Binding-site contacts:
Ligand atom O6 contacts residue GLU441 of chain 1.B at 3.5 Å (salt-bridge).
Ligand atom O1 contacts residue GLN304 of chain 1.B at 3.4 Å (h-bond).
Ligand atom O1 contacts residue ASP300 of chain 1.B at 3.6 Å.
Ligand atom O3 contacts residue GLN304 of chain 1.B at 3.0 Å (h-bond).
Ligand atom O4 contacts residue ARG382 of chain 1.B at 3.3 Å.
Ligand atom O4 contacts residue HIS287 of chain 1.B at 3.0 Å (h-bond).
Ligand atom C4 contacts residue TYR415 of chain 1.B at 4.1 Å (hydrophobic).
Ligand atom C2 contacts residue UDP1 of chain 1.R at 3.9 Å.
Ligand atom O1 contacts residue THR301 of chain 1.B at 3.2 Å.
Ligand atom O6 contacts residue ALA439 of chain 1.B at 3.9 Å.
Ligand atom O1 contacts residue GLY302 of chain 1.B at 2.3 Å (h-bond).
Ligand atom O6 contacts residue TYR415 of chain 1.B at 4.1 Å.
Ligand atom O2 contacts residue GLY303 of chain 1.B at 3.7 Å.
Ligand atom C6 contacts residue ARG580 of chain 1.B at 3.1 Å.
Ligand atom O5 contacts residue UDP1 of chain 1.R at 3.5 Å (h-bond).
Ligand atom C1 contacts residue GLY303 of chain 1.B at 4.2 Å.
Ligand atom O1 contacts residue ARG580 of chain 1.B at 4.2 Å.
Ligand atom C2 contacts residue GLN304 of chain 1.B at 3.5 Å.
Ligand atom C4 contacts residue HIS287 of chain 1.B at 4.2 Å.
Ligand atom C6 contacts residue LYS444 of chain 1.B at 4.1 Å.
Ligand atom O5 contacts residue ARG580 of chain 1.B at 3.3 Å (salt-bridge).
Ligand atom O2 contacts residue GLY302 of chain 1.B at 4.1 Å.
Ligand atom O4 contacts residue ASP300 of chain 1.B at 3.7 Å.
Ligand atom C4 contacts residue GLN304 of chain 1.B at 4.1 Å.
Ligand atom O3 contacts residue TYR415 of chain 1.B at 4.0 Å.
Ligand atom C5 contacts residue ARG580 of chain 1.B at 3.5 Å.
Ligand atom O1 contacts residue GLY303 of chain 1.B at 3.1 Å (h-bond).
Ligand atom O1 contacts residue UDP1 of chain 1.R at 3.7 Å.
Ligand atom C4 contacts residue ARG382 of chain 1.B at 4.0 Å.
Ligand atom C1 contacts residue GLY302 of chain 1.B at 3.6 Å.
Ligand atom O2 contacts residue UDP1 of chain 1.R at 2.8 Å (h-bond).
Ligand atom O6 contacts residue ARG382 of chain 1.B at 3.5 Å (salt-bridge).
Ligand atom O2 contacts residue GLN304 of chain 1.B at 2.8 Å (h-bond).
Ligand atom C3 contacts residue HIS287 of chain 1.B at 4.2 Å.
Ligand atom C1 contacts residue GLN304 of chain 1.B at 3.3 Å.
Ligand atom C6 contacts residue UDP1 of chain 1.R at 3.6 Å.
Ligand atom O3 contacts residue HIS438 of chain 1.B at 3.5 Å.
Ligand atom C1 contacts residue ASP300 of chain 1.B at 3.3 Å.
Ligand atom C3 contacts residue GLN304 of chain 1.B at 3.0 Å.
Ligand atom O6 contacts residue LYS444 of chain 1.B at 3.1 Å (salt-bridge).

A protein and the small-molecule ligand that binds it are described below.
Small molecule (SMILES): OC[C@H]1O[C@](O)(CO)[C@@H](O)[C@@H]1O

Sequence of chain 1.B:
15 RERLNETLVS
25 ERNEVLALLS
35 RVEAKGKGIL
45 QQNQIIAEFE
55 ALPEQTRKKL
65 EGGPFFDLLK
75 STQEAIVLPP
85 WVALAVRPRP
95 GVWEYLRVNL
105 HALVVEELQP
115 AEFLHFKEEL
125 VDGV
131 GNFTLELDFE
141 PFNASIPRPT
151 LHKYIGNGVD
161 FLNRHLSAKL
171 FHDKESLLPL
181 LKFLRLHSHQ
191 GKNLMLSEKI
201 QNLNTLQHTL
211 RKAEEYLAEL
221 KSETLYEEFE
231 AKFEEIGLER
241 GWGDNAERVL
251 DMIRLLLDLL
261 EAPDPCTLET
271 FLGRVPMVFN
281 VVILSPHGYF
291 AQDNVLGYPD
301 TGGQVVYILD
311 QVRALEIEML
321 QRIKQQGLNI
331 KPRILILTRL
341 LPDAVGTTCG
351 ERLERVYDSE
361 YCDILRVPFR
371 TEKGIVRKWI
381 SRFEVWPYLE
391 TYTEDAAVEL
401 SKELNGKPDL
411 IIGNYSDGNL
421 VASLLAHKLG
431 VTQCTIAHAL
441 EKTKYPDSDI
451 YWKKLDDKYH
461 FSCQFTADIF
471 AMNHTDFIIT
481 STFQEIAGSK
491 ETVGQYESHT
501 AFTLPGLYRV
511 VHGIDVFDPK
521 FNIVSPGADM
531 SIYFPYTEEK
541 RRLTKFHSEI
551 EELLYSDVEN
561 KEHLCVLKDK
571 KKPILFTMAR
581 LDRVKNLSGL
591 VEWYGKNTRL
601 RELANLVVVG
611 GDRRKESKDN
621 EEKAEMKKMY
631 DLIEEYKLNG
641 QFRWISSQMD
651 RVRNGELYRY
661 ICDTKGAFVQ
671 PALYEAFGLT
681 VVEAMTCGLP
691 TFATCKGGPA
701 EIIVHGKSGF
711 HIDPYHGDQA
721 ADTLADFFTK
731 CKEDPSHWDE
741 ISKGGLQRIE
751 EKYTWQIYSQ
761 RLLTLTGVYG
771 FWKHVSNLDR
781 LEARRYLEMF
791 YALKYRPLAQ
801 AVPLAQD